The protein below binds the small molecule below.
Small molecule (SMILES): NCCCCCCO[P](=O)(O)O[P](=O)(O)OC[C@H]1O[C@@H](n2ccc(=O)[nH]c2=O)[C@H](O)[C@@H]1O

Binding-site contacts:
Ligand atom O2A contacts residue ARG76 of chain 2.A at 3.3 Å (salt-bridge).
Ligand atom O3B contacts residue MN1 of chain 2.H at 1.9 Å.
Ligand atom O2 contacts residue PRO72 of chain 2.A at 3.5 Å (h-bond).
Ligand atom O1A contacts residue MN1 of chain 2.H at 2.1 Å.
Ligand atom O2B contacts residue HIS232 of chain 2.A at 3.5 Å.
Ligand atom C2 contacts residue ARG74 of chain 2.A at 3.6 Å.
Ligand atom O3' contacts residue ASP137 of chain 2.A at 3.2 Å.
Ligand atom C4 contacts residue ASP235 of chain 2.A at 3.6 Å.
Ligand atom N3 contacts residue ARG74 of chain 2.A at 2.8 Å (salt-bridge).
Ligand atom O3A contacts residue MN1 of chain 2.H at 3.5 Å.
Ligand atom O2 contacts residue ARG76 of chain 2.A at 3.4 Å.
Ligand atom C4B contacts residue ASP137 of chain 2.A at 3.5 Å.
Ligand atom C6 contacts residue PHE111 of chain 2.A at 3.5 Å (hydrophobic).
Ligand atom O1A contacts residue ASP139 of chain 2.A at 2.9 Å (salt-bridge).
Ligand atom O1B contacts residue LYS164 of chain 2.A at 3.5 Å (salt-bridge).
Ligand atom C2B contacts residue PRO72 of chain 2.A at 3.6 Å (hydrophobic).
Ligand atom C2 contacts residue PHE111 of chain 2.A at 3.6 Å (hydrophobic).
Ligand atom O2A contacts residue HIS232 of chain 2.A at 3.6 Å.
Ligand atom O2 contacts residue ARG74 of chain 2.A at 2.8 Å (salt-bridge).
Ligand atom C2B contacts residue VAL138 of chain 2.A at 3.6 Å (hydrophobic).
Ligand atom O1B contacts residue TRP199 of chain 2.A at 3.1 Å (h-bond).
Ligand atom O4 contacts residue ASP235 of chain 2.A at 3.2 Å.
Ligand atom O2 contacts residue PHE73 of chain 2.A at 3.2 Å.
Ligand atom C5B contacts residue ASP137 of chain 2.A at 3.3 Å.
Ligand atom O1A contacts residue HIS232 of chain 2.A at 3.1 Å (h-bond).
Ligand atom PB contacts residue MN1 of chain 2.H at 3.2 Å.
Ligand atom O3' contacts residue ASP139 of chain 2.A at 2.9 Å (salt-bridge).
Ligand atom O2' contacts residue PRO72 of chain 2.A at 2.7 Å (h-bond).
Ligand atom O3B contacts residue LYS164 of chain 2.A at 3.2 Å (salt-bridge).
Ligand atom O4 contacts residue ARG74 of chain 2.A at 3.5 Å (salt-bridge).
Ligand atom C1B contacts residue PRO72 of chain 2.A at 3.6 Å (hydrophobic).
Ligand atom N1 contacts residue PHE111 of chain 2.A at 3.4 Å.
Ligand atom O3B contacts residue HIS232 of chain 2.A at 3.3 Å (h-bond).
Ligand atom O3' contacts residue VAL138 of chain 2.A at 3.5 Å (h-bond).
Ligand atom O2' contacts residue VAL138 of chain 2.A at 3.2 Å (h-bond).
Ligand atom PA contacts residue ARG76 of chain 2.A at 3.6 Å.
Ligand atom PA contacts residue MN1 of chain 2.H at 3.3 Å.
Ligand atom O3B contacts residue HIS229 of chain 2.A at 3.1 Å (h-bond).
Ligand atom O1A contacts residue ARG76 of chain 2.A at 3.0 Å (salt-bridge).
Ligand atom C5 contacts residue ASP235 of chain 2.A at 3.5 Å.

Sequence of chain 2.A:
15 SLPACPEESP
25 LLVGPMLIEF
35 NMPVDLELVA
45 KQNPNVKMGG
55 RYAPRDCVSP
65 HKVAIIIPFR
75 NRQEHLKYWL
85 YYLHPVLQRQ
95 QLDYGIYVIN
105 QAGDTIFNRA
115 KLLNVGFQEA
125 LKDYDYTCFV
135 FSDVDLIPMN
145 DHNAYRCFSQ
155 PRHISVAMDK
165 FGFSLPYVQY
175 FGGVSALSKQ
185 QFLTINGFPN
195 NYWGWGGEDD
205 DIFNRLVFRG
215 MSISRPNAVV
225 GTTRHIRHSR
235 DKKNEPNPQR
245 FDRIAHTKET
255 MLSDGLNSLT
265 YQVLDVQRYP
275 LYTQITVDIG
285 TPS